Sequence of chain 1.B:
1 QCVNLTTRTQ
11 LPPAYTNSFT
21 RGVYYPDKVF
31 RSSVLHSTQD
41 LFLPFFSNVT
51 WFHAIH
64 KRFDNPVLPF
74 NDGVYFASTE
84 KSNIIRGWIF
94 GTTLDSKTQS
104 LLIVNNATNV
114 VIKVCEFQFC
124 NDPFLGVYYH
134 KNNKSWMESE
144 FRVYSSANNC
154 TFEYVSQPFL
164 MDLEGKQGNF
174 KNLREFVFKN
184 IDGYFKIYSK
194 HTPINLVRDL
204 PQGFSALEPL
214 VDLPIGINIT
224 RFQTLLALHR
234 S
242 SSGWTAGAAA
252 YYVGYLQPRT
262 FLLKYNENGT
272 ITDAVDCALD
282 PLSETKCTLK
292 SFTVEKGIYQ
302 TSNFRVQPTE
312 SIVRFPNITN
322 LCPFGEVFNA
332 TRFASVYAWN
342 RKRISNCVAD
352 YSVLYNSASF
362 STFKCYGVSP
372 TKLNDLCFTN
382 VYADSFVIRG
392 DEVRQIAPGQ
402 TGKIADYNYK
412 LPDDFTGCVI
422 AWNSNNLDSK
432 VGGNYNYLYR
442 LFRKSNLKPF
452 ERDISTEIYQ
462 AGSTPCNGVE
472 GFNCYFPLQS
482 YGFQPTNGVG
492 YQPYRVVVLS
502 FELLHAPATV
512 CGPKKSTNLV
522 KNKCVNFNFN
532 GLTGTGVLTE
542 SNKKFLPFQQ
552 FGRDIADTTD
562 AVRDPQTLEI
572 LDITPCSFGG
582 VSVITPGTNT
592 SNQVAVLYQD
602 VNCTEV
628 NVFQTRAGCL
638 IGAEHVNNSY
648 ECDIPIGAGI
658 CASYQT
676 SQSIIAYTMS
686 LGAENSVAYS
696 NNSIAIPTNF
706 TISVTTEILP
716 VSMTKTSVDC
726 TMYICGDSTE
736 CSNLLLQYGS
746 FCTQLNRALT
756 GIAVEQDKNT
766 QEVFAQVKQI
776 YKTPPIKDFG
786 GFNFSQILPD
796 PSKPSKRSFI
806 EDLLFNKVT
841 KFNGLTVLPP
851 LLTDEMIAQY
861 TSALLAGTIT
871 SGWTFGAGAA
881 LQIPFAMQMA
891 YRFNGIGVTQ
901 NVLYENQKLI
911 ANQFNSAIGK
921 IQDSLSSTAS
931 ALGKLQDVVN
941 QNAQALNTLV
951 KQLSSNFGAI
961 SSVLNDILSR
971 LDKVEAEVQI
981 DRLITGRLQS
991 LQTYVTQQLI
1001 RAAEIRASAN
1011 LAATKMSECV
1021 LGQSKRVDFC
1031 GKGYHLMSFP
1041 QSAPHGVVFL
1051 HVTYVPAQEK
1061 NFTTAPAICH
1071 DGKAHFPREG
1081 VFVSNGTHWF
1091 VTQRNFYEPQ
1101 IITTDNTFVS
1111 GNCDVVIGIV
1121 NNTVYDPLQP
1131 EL

This small molecule binds to this protein.
Small molecule (SMILES): CC(=O)N[C@@H]1[C@@H](O)[C@H](O)[C@@H](CO)O[C@H]1O

Binding-site contacts:
Ligand atom C7 contacts residue ASN1085 of chain 1.B at 3.2 Å.
Ligand atom C5 contacts residue ASN1085 of chain 1.B at 3.7 Å.
Ligand atom C7 contacts residue THR1087 of chain 1.B at 4.4 Å.
Ligand atom C3 contacts residue ASN1085 of chain 1.B at 3.8 Å.
Ligand atom C4 contacts residue ASN1085 of chain 1.B at 4.3 Å.
Ligand atom N2 contacts residue THR1087 of chain 1.B at 3.6 Å (h-bond).
Ligand atom C2 contacts residue THR1087 of chain 1.B at 3.8 Å.
Ligand atom O5 contacts residue ASN1085 of chain 1.B at 2.4 Å (h-bond).
Ligand atom O5 contacts residue THR1087 of chain 1.B at 4.3 Å.
Ligand atom C5 contacts residue PHE1090 of chain 1.B at 4.1 Å (hydrophobic).
Ligand atom C1 contacts residue ASN1085 of chain 1.B at 1.4 Å.
Ligand atom C5 contacts residue THR1087 of chain 1.B at 4.4 Å.
Ligand atom C8 contacts residue THR1087 of chain 1.B at 4.1 Å.
Ligand atom C8 contacts residue ASN1085 of chain 1.B at 3.4 Å.
Ligand atom C3 contacts residue THR1087 of chain 1.B at 3.8 Å.
Ligand atom C1 contacts residue THR1087 of chain 1.B at 3.4 Å.
Ligand atom N2 contacts residue ASN1085 of chain 1.B at 2.8 Å (h-bond).
Ligand atom C6 contacts residue PHE1090 of chain 1.B at 3.8 Å (hydrophobic).
Ligand atom O7 contacts residue ASN1085 of chain 1.B at 3.3 Å (h-bond).
Ligand atom C2 contacts residue ASN1085 of chain 1.B at 2.4 Å.
Ligand atom O5 contacts residue PHE1090 of chain 1.B at 3.9 Å.